This protein binds this small molecule.
Small molecule (SMILES): CC(=O)N[C@H]1[C@H](O[C@H]2[C@H](O)[C@@H](NC(C)=O)CO[C@@H]2CO)O[C@H](CO)[C@@H](O[C@@H]2O[C@H](CO)[C@@H](O)[C@H](O)[C@@H]2O)[C@@H]1O

Binding-site contacts:
Ligand atom C1 contacts residue GLY216 of chain 60.E at 4.3 Å.
Ligand atom C2 contacts residue GLY216 of chain 60.E at 3.9 Å.
Ligand atom O7 contacts residue GLY216 of chain 60.E at 3.9 Å.
Ligand atom C4 contacts residue ASN237 of chain 60.E at 4.3 Å.
Ligand atom O5 contacts residue ASN237 of chain 60.E at 2.3 Å (h-bond).
Ligand atom C1 contacts residue ASN237 of chain 60.E at 1.4 Å.
Ligand atom O7 contacts residue ASN237 of chain 60.E at 3.8 Å.
Ligand atom C2 contacts residue ASN237 of chain 60.E at 2.6 Å.
Ligand atom C5 contacts residue ASN237 of chain 60.E at 3.6 Å.
Ligand atom C7 contacts residue NAG1 of chain 60.I at 4.4 Å.
Ligand atom C7 contacts residue ASN237 of chain 60.E at 3.7 Å.
Ligand atom C7 contacts residue ASN218 of chain 60.E at 3.4 Å.
Ligand atom C8 contacts residue ASN218 of chain 60.E at 2.8 Å.
Ligand atom C8 contacts residue LYS217 of chain 60.E at 3.9 Å.
Ligand atom C8 contacts residue GLY216 of chain 60.E at 2.1 Å.
Ligand atom N2 contacts residue ASN237 of chain 60.E at 3.1 Å (h-bond).
Ligand atom C3 contacts residue ASN237 of chain 60.E at 3.9 Å.
Ligand atom O7 contacts residue ASN218 of chain 60.E at 3.5 Å (h-bond).
Ligand atom N2 contacts residue ASN218 of chain 60.E at 4.4 Å.
Ligand atom O7 contacts residue NAG1 of chain 60.I at 3.7 Å.
Ligand atom N2 contacts residue GLY216 of chain 60.E at 2.6 Å (h-bond).
Ligand atom O6 contacts residue ASN237 of chain 60.E at 4.4 Å.
Ligand atom C8 contacts residue NAG1 of chain 60.I at 4.3 Å.
Ligand atom C7 contacts residue GLY216 of chain 60.E at 2.7 Å.

Sequence of chain 60.E:
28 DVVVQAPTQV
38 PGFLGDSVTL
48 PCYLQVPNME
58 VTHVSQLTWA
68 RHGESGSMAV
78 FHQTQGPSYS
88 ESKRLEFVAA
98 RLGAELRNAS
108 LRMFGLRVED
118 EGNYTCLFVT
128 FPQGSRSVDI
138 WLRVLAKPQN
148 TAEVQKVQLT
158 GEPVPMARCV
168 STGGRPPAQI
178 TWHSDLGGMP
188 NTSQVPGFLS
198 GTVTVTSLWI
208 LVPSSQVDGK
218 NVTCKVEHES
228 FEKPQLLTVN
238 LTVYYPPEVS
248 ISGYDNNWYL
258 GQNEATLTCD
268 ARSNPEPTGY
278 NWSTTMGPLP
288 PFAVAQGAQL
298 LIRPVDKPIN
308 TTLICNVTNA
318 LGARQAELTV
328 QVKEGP